The small molecule below binds the protein below.
Small molecule (SMILES): CC(=O)N[C@@H]1[C@@H](O)[C@H](O)[C@@H](CO)O[C@H]1O

Sequence of chain 1.F:
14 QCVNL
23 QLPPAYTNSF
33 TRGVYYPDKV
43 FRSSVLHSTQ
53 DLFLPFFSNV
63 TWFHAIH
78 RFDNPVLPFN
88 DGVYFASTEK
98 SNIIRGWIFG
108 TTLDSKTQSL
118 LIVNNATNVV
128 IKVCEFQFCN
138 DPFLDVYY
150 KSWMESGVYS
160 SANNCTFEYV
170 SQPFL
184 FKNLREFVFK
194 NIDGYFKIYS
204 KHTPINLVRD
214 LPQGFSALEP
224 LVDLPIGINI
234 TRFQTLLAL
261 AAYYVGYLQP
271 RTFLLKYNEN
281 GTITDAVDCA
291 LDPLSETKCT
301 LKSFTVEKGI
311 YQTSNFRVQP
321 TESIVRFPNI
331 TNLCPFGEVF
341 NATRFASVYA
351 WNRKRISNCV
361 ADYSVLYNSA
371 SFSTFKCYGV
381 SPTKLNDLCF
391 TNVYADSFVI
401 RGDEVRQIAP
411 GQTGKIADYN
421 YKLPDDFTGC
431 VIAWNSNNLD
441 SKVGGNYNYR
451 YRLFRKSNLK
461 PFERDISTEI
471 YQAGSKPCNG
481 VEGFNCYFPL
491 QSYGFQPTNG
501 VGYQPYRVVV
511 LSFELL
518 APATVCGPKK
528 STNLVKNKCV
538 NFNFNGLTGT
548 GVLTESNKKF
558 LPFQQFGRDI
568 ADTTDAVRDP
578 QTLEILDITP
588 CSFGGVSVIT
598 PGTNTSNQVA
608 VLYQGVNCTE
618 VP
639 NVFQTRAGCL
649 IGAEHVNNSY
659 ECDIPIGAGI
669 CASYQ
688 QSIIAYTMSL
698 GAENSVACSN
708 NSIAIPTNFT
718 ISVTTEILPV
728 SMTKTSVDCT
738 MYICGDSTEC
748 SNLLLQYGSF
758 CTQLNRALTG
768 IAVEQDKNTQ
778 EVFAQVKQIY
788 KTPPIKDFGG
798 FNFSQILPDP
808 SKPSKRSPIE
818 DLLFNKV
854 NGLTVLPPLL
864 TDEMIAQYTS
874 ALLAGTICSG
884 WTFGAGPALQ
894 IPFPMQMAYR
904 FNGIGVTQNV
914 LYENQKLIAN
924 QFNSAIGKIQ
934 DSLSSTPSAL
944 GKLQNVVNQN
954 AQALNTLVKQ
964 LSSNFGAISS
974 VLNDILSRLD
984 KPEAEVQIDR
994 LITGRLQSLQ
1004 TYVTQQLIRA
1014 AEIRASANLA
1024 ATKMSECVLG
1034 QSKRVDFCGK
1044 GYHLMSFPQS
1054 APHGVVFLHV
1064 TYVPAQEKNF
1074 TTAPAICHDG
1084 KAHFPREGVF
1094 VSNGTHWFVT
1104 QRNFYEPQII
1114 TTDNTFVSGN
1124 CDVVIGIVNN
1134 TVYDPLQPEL

Binding-site contacts:
Ligand atom C3 contacts residue ASN1096 of chain 1.F at 3.8 Å.
Ligand atom C3 contacts residue HIS1099 of chain 1.F at 3.9 Å.
Ligand atom C3 contacts residue THR1098 of chain 1.F at 3.6 Å.
Ligand atom C2 contacts residue ASN1096 of chain 1.F at 2.5 Å.
Ligand atom O3 contacts residue THR1098 of chain 1.F at 4.3 Å.
Ligand atom O7 contacts residue ASN1096 of chain 1.F at 3.7 Å.
Ligand atom N2 contacts residue ASN1096 of chain 1.F at 2.9 Å (h-bond).
Ligand atom C1 contacts residue PHE1101 of chain 1.F at 4.3 Å (hydrophobic).
Ligand atom C5 contacts residue HIS1099 of chain 1.F at 3.9 Å.
Ligand atom C1 contacts residue ASN1096 of chain 1.F at 1.5 Å.
Ligand atom C2 contacts residue THR1098 of chain 1.F at 3.6 Å.
Ligand atom O5 contacts residue PHE1101 of chain 1.F at 3.8 Å.
Ligand atom N2 contacts residue THR1098 of chain 1.F at 2.9 Å (h-bond).
Ligand atom O4 contacts residue HIS1099 of chain 1.F at 4.2 Å.
Ligand atom C7 contacts residue ASN1096 of chain 1.F at 3.5 Å.
Ligand atom C4 contacts residue ASN1096 of chain 1.F at 4.3 Å.
Ligand atom C8 contacts residue ASN1096 of chain 1.F at 3.4 Å.
Ligand atom C5 contacts residue PHE1101 of chain 1.F at 4.1 Å (hydrophobic).
Ligand atom O5 contacts residue ASN1096 of chain 1.F at 2.4 Å (h-bond).
Ligand atom C1 contacts residue THR1098 of chain 1.F at 3.7 Å.
Ligand atom C5 contacts residue ASN1096 of chain 1.F at 3.7 Å.
Ligand atom C7 contacts residue THR1098 of chain 1.F at 4.0 Å.
Ligand atom O5 contacts residue HIS1099 of chain 1.F at 4.4 Å.
Ligand atom C1 contacts residue HIS1099 of chain 1.F at 4.0 Å.
Ligand atom C8 contacts residue THR1098 of chain 1.F at 4.0 Å.
Ligand atom C6 contacts residue PHE1101 of chain 1.F at 4.0 Å (hydrophobic).
Ligand atom C4 contacts residue HIS1099 of chain 1.F at 4.3 Å.
Ligand atom C2 contacts residue HIS1099 of chain 1.F at 4.5 Å.